This small molecule binds to this protein.
Small molecule (SMILES): CC(=O)N[C@@H]1[C@@H](O)[C@H](O)[C@@H](CO)O[C@H]1O

Binding-site contacts:
Ligand atom O7 contacts residue ASN121 of chain 1.A at 4.2 Å.
Ligand atom C1 contacts residue ASN121 of chain 1.A at 1.4 Å.
Ligand atom N2 contacts residue ASN121 of chain 1.A at 2.7 Å (h-bond).
Ligand atom C8 contacts residue ASN121 of chain 1.A at 3.5 Å.
Ligand atom C5 contacts residue ASN121 of chain 1.A at 3.8 Å.
Ligand atom O5 contacts residue ASN121 of chain 1.A at 2.5 Å (h-bond).
Ligand atom C7 contacts residue ASN121 of chain 1.A at 3.3 Å.
Ligand atom C3 contacts residue ASN121 of chain 1.A at 3.7 Å.
Ligand atom C2 contacts residue ASN121 of chain 1.A at 2.4 Å.
Ligand atom C4 contacts residue ASN121 of chain 1.A at 4.2 Å.

Sequence of chain 1.A:
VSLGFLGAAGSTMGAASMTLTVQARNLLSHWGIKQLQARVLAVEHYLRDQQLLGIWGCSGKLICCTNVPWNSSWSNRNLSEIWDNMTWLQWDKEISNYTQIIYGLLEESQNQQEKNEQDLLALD